Sequence of chain 1.D:
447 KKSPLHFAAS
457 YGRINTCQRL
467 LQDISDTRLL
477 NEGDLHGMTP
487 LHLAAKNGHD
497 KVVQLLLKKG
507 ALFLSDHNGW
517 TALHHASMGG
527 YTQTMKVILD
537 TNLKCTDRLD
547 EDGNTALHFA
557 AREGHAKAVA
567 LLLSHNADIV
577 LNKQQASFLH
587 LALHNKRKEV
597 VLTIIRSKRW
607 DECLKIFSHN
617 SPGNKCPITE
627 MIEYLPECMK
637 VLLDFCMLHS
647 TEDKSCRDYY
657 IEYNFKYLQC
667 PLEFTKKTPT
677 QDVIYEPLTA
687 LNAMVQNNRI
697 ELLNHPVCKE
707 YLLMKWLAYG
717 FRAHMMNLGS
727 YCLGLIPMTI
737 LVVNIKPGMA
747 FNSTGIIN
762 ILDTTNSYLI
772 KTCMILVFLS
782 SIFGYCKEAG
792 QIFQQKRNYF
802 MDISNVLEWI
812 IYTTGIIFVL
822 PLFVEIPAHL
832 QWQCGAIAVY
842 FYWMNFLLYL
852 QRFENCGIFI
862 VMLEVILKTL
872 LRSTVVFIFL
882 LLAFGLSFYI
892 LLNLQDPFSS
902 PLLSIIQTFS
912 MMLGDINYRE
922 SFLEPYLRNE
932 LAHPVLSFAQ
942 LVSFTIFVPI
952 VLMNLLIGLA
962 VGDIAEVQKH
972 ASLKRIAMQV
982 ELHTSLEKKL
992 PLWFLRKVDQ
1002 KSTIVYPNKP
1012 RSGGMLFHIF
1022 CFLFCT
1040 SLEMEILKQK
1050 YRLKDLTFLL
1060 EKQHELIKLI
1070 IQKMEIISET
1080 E

Binding-site contacts:
Ligand atom S01 contacts residue PHE613 of chain 1.D at 3.6 Å.
Ligand atom C05 contacts residue ILE624 of chain 1.D at 4.1 Å (hydrophobic).
Ligand atom C07 contacts residue LEU664 of chain 1.D at 3.9 Å (hydrophobic).
Ligand atom C07 contacts residue LYS662 of chain 1.D at 3.2 Å.
Ligand atom C07 contacts residue TYR663 of chain 1.D at 3.3 Å (hydrophobic).
Ligand atom C04 contacts residue CYS622 of chain 1.D at 3.3 Å (hydrophobic).
Ligand atom S01 contacts residue PRO623 of chain 1.D at 3.6 Å.
Ligand atom C10 contacts residue ILE624 of chain 1.D at 4.3 Å (hydrophobic).
Ligand atom C02 contacts residue PRO623 of chain 1.D at 3.8 Å (hydrophobic).
Ligand atom C06 contacts residue THR685 of chain 1.D at 4.3 Å.
Ligand atom C08 contacts residue TYR663 of chain 1.D at 3.8 Å (hydrophobic).
Ligand atom C09 contacts residue LYS662 of chain 1.D at 4.4 Å.
Ligand atom C06 contacts residue LEU664 of chain 1.D at 4.5 Å (hydrophobic).
Ligand atom N03 contacts residue CYS622 of chain 1.D at 2.3 Å (h-bond).
Ligand atom N03 contacts residue ILE624 of chain 1.D at 3.4 Å.
Ligand atom C04 contacts residue CYS666 of chain 1.D at 4.4 Å (hydrophobic).
Ligand atom C06 contacts residue CYS666 of chain 1.D at 4.3 Å (hydrophobic).
Ligand atom C06 contacts residue GLN665 of chain 1.D at 3.5 Å.
Ligand atom C02 contacts residue ILE624 of chain 1.D at 4.3 Å (hydrophobic).
Ligand atom C06 contacts residue TYR663 of chain 1.D at 3.4 Å (hydrophobic).
Ligand atom C04 contacts residue ILE624 of chain 1.D at 4.2 Å (hydrophobic).
Ligand atom C09 contacts residue LEU610 of chain 1.D at 4.2 Å (hydrophobic).
Ligand atom C02 contacts residue CYS622 of chain 1.D at 1.8 Å (hydrophobic).
Ligand atom C08 contacts residue GLN665 of chain 1.D at 3.8 Å.
Ligand atom C07 contacts residue GLN665 of chain 1.D at 3.1 Å.
Ligand atom S01 contacts residue CYS622 of chain 1.D at 3.2 Å (h-bond).
Ligand atom C08 contacts residue LYS662 of chain 1.D at 3.1 Å.

A small-molecule ligand and the protein it binds are described below.
Small molecule (SMILES): S=CNCc1ccccc1